Sequence of chain 1.A:
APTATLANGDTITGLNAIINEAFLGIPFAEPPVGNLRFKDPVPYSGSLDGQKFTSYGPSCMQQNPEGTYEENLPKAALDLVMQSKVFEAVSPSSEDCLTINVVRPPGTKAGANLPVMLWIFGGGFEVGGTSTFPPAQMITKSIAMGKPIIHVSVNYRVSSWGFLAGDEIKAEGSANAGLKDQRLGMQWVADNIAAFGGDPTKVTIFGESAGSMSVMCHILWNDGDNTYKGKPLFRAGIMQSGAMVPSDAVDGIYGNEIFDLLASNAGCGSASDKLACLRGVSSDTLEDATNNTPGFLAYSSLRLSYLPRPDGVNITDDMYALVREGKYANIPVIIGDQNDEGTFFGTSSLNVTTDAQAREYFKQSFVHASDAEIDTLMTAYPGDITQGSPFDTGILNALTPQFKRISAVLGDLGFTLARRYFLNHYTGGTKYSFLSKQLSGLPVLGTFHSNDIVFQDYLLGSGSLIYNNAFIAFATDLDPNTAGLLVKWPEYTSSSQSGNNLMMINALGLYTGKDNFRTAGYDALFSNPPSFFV

The protein below binds the small molecule below.
Small molecule (SMILES): CC(=O)N[C@H]1[C@H](O[C@H]2[C@H](O)[C@@H](NC(C)=O)CO[C@@H]2CO)O[C@H](CO)[C@@H](O)[C@@H]1O

Binding-site contacts:
Ligand atom C2 contacts residue GLU85 of chain 1.A at 3.7 Å.
Ligand atom C8 contacts residue ASN366 of chain 1.A at 3.3 Å.
Ligand atom C7 contacts residue GLU85 of chain 1.A at 3.8 Å.
Ligand atom C3 contacts residue TYR84 of chain 1.A at 4.0 Å (hydrophobic).
Ligand atom C1 contacts residue GLU85 of chain 1.A at 3.4 Å.
Ligand atom C8 contacts residue GLN372 of chain 1.A at 3.7 Å.
Ligand atom N2 contacts residue TYR314 of chain 1.A at 3.3 Å (h-bond).
Ligand atom O5 contacts residue GLU85 of chain 1.A at 3.9 Å.
Ligand atom C4 contacts residue GLU85 of chain 1.A at 4.3 Å.
Ligand atom C3 contacts residue GLU85 of chain 1.A at 3.7 Å.
Ligand atom O7 contacts residue TYR314 of chain 1.A at 3.9 Å.
Ligand atom C8 contacts residue TYR84 of chain 1.A at 3.5 Å (hydrophobic).
Ligand atom C5 contacts residue ASN366 of chain 1.A at 3.7 Å.
Ligand atom C4 contacts residue ASN366 of chain 1.A at 4.2 Å.
Ligand atom N2 contacts residue GLU85 of chain 1.A at 2.9 Å (salt-bridge).
Ligand atom C2 contacts residue TYR314 of chain 1.A at 4.0 Å (hydrophobic).
Ligand atom C3 contacts residue TYR314 of chain 1.A at 3.9 Å (hydrophobic).
Ligand atom C5 contacts residue GLU85 of chain 1.A at 3.7 Å.
Ligand atom O5 contacts residue ASN366 of chain 1.A at 2.4 Å (h-bond).
Ligand atom O6 contacts residue GLU85 of chain 1.A at 3.0 Å (salt-bridge).
Ligand atom C6 contacts residue GLU85 of chain 1.A at 3.3 Å.
Ligand atom O7 contacts residue ASN366 of chain 1.A at 3.3 Å (h-bond).
Ligand atom O7 contacts residue TYR84 of chain 1.A at 3.9 Å.
Ligand atom C7 contacts residue TYR314 of chain 1.A at 4.0 Å (hydrophobic).
Ligand atom C8 contacts residue SER315 of chain 1.A at 4.0 Å.
Ligand atom O3 contacts residue TYR84 of chain 1.A at 3.0 Å (h-bond).
Ligand atom C8 contacts residue GLU85 of chain 1.A at 3.7 Å.
Ligand atom N2 contacts residue TYR84 of chain 1.A at 3.6 Å (h-bond).
Ligand atom N2 contacts residue ASN366 of chain 1.A at 2.9 Å (h-bond).
Ligand atom C6 contacts residue TYR314 of chain 1.A at 4.0 Å (hydrophobic).
Ligand atom C3 contacts residue ASN366 of chain 1.A at 3.8 Å.
Ligand atom C8 contacts residue TYR314 of chain 1.A at 3.9 Å (hydrophobic).
Ligand atom C7 contacts residue TYR84 of chain 1.A at 3.4 Å (hydrophobic).
Ligand atom C2 contacts residue ASN366 of chain 1.A at 2.5 Å.
Ligand atom O5 contacts residue TYR314 of chain 1.A at 4.1 Å.
Ligand atom C8 contacts residue VAL367 of chain 1.A at 3.9 Å (hydrophobic).
Ligand atom C5 contacts residue TYR314 of chain 1.A at 3.8 Å (hydrophobic).
Ligand atom C1 contacts residue TYR314 of chain 1.A at 3.6 Å (hydrophobic).
Ligand atom C7 contacts residue ASN366 of chain 1.A at 3.2 Å.
Ligand atom C1 contacts residue ASN366 of chain 1.A at 1.5 Å.